Binding-site contacts:
Ligand atom O6 contacts residue ARG138 of chain 1.E at 4.0 Å.
Ligand atom O7 contacts residue ASN101 of chain 1.E at 3.1 Å (h-bond).
Ligand atom C7 contacts residue ASN101 of chain 1.E at 3.3 Å.
Ligand atom C3 contacts residue ASN101 of chain 1.E at 3.9 Å.
Ligand atom N2 contacts residue ASN101 of chain 1.E at 3.0 Å (h-bond).
Ligand atom C8 contacts residue ASN101 of chain 1.E at 4.5 Å.
Ligand atom C4 contacts residue ASN101 of chain 1.E at 4.3 Å.
Ligand atom O5 contacts residue ASN101 of chain 1.E at 2.4 Å (h-bond).
Ligand atom C5 contacts residue ASN101 of chain 1.E at 3.8 Å.
Ligand atom O6 contacts residue LYS115 of chain 1.E at 4.3 Å.
Ligand atom C2 contacts residue ASN101 of chain 1.E at 2.5 Å.
Ligand atom C1 contacts residue ASN101 of chain 1.E at 1.5 Å.
Ligand atom O6 contacts residue GLY112 of chain 1.E at 3.4 Å.
Ligand atom O6 contacts residue ASN101 of chain 1.E at 4.5 Å.
Ligand atom O5 contacts residue GLY112 of chain 1.E at 4.1 Å.
Ligand atom C6 contacts residue GLY112 of chain 1.E at 4.3 Å.

This protein binds this small molecule.
Small molecule (SMILES): CC(=O)N[C@H]1[C@H](O[C@H]2[C@H](O)[C@@H](NC(C)=O)CO[C@@H]2CO)O[C@H](CO)[C@@H](O)[C@@H]1O

Sequence of chain 1.E:
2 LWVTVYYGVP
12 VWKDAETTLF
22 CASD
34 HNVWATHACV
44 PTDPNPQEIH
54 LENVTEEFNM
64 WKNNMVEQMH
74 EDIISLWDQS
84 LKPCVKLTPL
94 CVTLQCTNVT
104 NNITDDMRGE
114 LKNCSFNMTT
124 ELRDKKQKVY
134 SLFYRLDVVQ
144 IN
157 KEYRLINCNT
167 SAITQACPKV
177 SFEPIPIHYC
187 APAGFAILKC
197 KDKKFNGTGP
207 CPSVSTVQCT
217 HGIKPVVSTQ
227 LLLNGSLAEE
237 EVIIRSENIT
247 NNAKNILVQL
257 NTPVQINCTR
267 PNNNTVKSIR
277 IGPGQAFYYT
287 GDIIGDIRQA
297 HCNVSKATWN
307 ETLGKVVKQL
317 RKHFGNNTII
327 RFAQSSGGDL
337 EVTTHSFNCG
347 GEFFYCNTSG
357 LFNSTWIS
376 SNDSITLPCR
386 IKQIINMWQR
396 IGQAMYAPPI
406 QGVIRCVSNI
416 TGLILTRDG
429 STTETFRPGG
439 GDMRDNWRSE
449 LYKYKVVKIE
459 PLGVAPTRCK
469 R